Binding-site contacts:
Ligand atom N24 contacts residue SER748 of chain 1.A at 2.8 Å (h-bond).
Ligand atom C14 contacts residue MET816 of chain 1.A at 4.0 Å (hydrophobic).
Ligand atom N11 contacts residue TYR730 of chain 1.A at 4.0 Å.
Ligand atom C1 contacts residue ILE742 of chain 1.A at 4.0 Å (hydrophobic).
Ligand atom C23 contacts residue GLU743 of chain 1.A at 3.1 Å.
Ligand atom C3 contacts residue ILE694 of chain 1.A at 4.0 Å (hydrophobic).
Ligand atom C18 contacts residue MET816 of chain 1.A at 3.8 Å (hydrophobic).
Ligand atom C18 contacts residue SER748 of chain 1.A at 3.8 Å.
Ligand atom O9 contacts residue ILE742 of chain 1.A at 3.8 Å.
Ligand atom C18 contacts residue VAL745 of chain 1.A at 3.9 Å (hydrophobic).
Ligand atom N11 contacts residue ASP704 of chain 1.A at 3.0 Å (salt-bridge).
Ligand atom C10 contacts residue ILE694 of chain 1.A at 3.7 Å (hydrophobic).
Ligand atom C22 contacts residue MET666 of chain 1.A at 3.9 Å (hydrophobic).
Ligand atom N19 contacts residue MET816 of chain 1.A at 3.5 Å.
Ligand atom N17 contacts residue VAL744 of chain 1.A at 3.9 Å.
Ligand atom C23 contacts residue ILE742 of chain 1.A at 3.8 Å (hydrophobic).
Ligand atom C5 contacts residue ASP827 of chain 1.A at 3.3 Å.
Ligand atom N7 contacts residue TYR730 of chain 1.A at 2.6 Å (h-bond).
Ligand atom N24 contacts residue MET816 of chain 1.A at 3.8 Å.
Ligand atom N11 contacts residue ASP827 of chain 1.A at 4.0 Å.
Ligand atom N17 contacts residue VAL745 of chain 1.A at 3.2 Å (h-bond).
Ligand atom C4 contacts residue ILE826 of chain 1.A at 3.7 Å (hydrophobic).
Ligand atom N13 contacts residue ILE826 of chain 1.A at 4.0 Å.
Ligand atom C21 contacts residue MET666 of chain 1.A at 3.8 Å (hydrophobic).
Ligand atom C8 contacts residue ASP827 of chain 1.A at 3.5 Å.
Ligand atom C6 contacts residue ILE742 of chain 1.A at 4.0 Å (hydrophobic).
Ligand atom C15 contacts residue ILE694 of chain 1.A at 3.8 Å (hydrophobic).
Ligand atom N24 contacts residue VAL744 of chain 1.A at 3.9 Å.
Ligand atom C6 contacts residue ASP827 of chain 1.A at 3.6 Å.
Ligand atom N24 contacts residue VAL745 of chain 1.A at 2.7 Å (h-bond).
Ligand atom C1 contacts residue ASP827 of chain 1.A at 3.8 Å.
Ligand atom C4 contacts residue TYR730 of chain 1.A at 3.9 Å (hydrophobic).
Ligand atom O9 contacts residue LYS696 of chain 1.A at 3.3 Å (salt-bridge).
Ligand atom O9 contacts residue ASP827 of chain 1.A at 3.2 Å (salt-bridge).
Ligand atom C5 contacts residue ILE742 of chain 1.A at 4.0 Å (hydrophobic).
Ligand atom C2 contacts residue ILE694 of chain 1.A at 3.7 Å (hydrophobic).
Ligand atom C8 contacts residue TYR730 of chain 1.A at 3.7 Å (hydrophobic).
Ligand atom N7 contacts residue ASP827 of chain 1.A at 3.3 Å (salt-bridge).
Ligand atom C6 contacts residue TYR730 of chain 1.A at 3.6 Å (hydrophobic).
Ligand atom C21 contacts residue TRP674 of chain 1.A at 3.7 Å (hydrophobic).

The small molecule below binds the protein below.
Small molecule (SMILES): Cc1nc(N)nc2c1c(-c1ccc3oc(N)nc3c1)nn2C(C)C

Sequence of chain 1.A:
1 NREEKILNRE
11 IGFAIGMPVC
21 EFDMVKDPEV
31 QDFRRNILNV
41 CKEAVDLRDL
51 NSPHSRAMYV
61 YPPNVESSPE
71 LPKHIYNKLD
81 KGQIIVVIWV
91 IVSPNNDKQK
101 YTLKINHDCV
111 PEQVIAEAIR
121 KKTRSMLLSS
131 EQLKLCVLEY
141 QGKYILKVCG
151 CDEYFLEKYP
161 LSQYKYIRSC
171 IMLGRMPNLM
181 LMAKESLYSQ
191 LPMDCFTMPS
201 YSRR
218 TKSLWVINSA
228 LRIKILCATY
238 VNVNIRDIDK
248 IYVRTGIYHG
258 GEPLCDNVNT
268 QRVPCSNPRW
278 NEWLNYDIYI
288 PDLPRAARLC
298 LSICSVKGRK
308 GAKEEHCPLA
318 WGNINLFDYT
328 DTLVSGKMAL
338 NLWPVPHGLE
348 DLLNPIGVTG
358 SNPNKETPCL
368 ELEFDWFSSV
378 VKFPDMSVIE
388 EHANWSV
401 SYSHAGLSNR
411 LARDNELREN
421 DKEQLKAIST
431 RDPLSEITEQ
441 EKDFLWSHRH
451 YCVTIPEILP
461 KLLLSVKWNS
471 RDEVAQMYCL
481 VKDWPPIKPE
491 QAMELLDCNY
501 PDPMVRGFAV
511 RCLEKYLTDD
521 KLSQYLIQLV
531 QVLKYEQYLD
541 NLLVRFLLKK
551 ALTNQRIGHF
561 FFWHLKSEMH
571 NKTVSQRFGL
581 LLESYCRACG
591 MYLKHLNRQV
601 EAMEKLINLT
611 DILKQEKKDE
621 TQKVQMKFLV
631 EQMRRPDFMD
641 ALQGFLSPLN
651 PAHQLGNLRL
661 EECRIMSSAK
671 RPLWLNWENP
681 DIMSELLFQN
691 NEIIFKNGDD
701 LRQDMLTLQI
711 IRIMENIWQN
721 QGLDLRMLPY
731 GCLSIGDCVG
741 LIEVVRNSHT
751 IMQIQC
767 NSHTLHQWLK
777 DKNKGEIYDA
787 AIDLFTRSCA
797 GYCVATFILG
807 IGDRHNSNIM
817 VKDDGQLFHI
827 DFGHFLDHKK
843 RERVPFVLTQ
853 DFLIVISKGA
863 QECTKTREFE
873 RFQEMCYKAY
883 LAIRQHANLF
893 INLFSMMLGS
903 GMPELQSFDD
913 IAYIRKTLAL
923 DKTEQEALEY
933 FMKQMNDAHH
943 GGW